Sequence of chain 1.A:
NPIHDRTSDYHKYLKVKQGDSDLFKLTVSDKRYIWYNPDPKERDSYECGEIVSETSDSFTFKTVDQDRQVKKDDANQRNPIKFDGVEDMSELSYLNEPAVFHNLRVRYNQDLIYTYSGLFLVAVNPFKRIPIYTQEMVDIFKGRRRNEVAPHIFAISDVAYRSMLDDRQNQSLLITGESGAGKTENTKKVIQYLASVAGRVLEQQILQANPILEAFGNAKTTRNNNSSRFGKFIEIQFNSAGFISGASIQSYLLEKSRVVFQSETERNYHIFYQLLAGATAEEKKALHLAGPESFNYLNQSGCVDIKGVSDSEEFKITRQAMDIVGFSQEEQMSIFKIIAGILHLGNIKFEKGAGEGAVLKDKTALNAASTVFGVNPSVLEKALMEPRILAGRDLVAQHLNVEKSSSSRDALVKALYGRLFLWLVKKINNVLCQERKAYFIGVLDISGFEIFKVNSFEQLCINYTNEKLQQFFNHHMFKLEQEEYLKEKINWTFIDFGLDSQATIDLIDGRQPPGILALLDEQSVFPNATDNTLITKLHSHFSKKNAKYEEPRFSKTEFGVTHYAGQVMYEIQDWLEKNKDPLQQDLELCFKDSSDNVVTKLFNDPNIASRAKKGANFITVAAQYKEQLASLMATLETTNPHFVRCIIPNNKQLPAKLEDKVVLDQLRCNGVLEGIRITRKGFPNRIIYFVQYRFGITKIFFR

Binding-site contacts:
Ligand atom O2 contacts residue SER456 of chain 1.A at 3.1 Å (h-bond).
Ligand atom C1 contacts residue LEU262 of chain 1.A at 2.8 Å (hydrophobic).
Ligand atom C5 contacts residue TYR261 of chain 1.A at 3.5 Å (hydrophobic).
Ligand atom C8 contacts residue TYR261 of chain 1.A at 3.7 Å (hydrophobic).
Ligand atom C2 contacts residue ILE471 of chain 1.A at 3.9 Å (hydrophobic).
Ligand atom C9 contacts residue TYR261 of chain 1.A at 3.7 Å (hydrophobic).
Ligand atom C3 contacts residue GLY240 of chain 1.A at 3.6 Å.
Ligand atom O1 contacts residue TYR261 of chain 1.A at 3.1 Å.
Ligand atom C13 contacts residue LEU262 of chain 1.A at 3.7 Å (hydrophobic).
Ligand atom C3 contacts residue LEU262 of chain 1.A at 3.1 Å (hydrophobic).
Ligand atom C17 contacts residue LEU263 of chain 1.A at 3.7 Å (hydrophobic).
Ligand atom C7 contacts residue THR474 of chain 1.A at 3.6 Å.
Ligand atom O2 contacts residue ILE455 of chain 1.A at 3.8 Å.
Ligand atom C18 contacts residue LEU638 of chain 1.A at 3.3 Å (hydrophobic).
Ligand atom C1 contacts residue ARG238 of chain 1.A at 3.7 Å.
Ligand atom C16 contacts residue GLU467 of chain 1.A at 3.6 Å.
Ligand atom C14 contacts residue CYS470 of chain 1.A at 3.7 Å (hydrophobic).
Ligand atom O1 contacts residue GLY240 of chain 1.A at 3.0 Å (h-bond).
Ligand atom C9 contacts residue TYR634 of chain 1.A at 3.1 Å (hydrophobic).
Ligand atom C10 contacts residue TYR634 of chain 1.A at 3.8 Å (hydrophobic).
Ligand atom C16 contacts residue LEU263 of chain 1.A at 3.8 Å (hydrophobic).
Ligand atom C6 contacts residue TYR261 of chain 1.A at 3.6 Å (hydrophobic).
Ligand atom C12 contacts residue LEU262 of chain 1.A at 3.3 Å (hydrophobic).
Ligand atom C2 contacts residue SER456 of chain 1.A at 3.2 Å.
Ligand atom O1 contacts residue PHE239 of chain 1.A at 3.5 Å.
Ligand atom C13 contacts residue CYS470 of chain 1.A at 3.5 Å (hydrophobic).
Ligand atom C11 contacts residue LEU262 of chain 1.A at 3.2 Å (hydrophobic).
Ligand atom N2 contacts residue LEU262 of chain 1.A at 3.8 Å.
Ligand atom C6 contacts residue THR474 of chain 1.A at 3.6 Å.
Ligand atom C17 contacts residue LEU262 of chain 1.A at 3.5 Å (hydrophobic).
Ligand atom C8 contacts residue TYR634 of chain 1.A at 3.7 Å (hydrophobic).
Ligand atom C7 contacts residue TYR261 of chain 1.A at 3.5 Å (hydrophobic).
Ligand atom C2 contacts residue PHE239 of chain 1.A at 3.8 Å (hydrophobic).
Ligand atom C4 contacts residue GLY240 of chain 1.A at 3.6 Å.
Ligand atom C18 contacts residue GLN637 of chain 1.A at 3.7 Å.
Ligand atom C2 contacts residue LEU262 of chain 1.A at 3.4 Å (hydrophobic).
Ligand atom C10 contacts residue TYR261 of chain 1.A at 3.6 Å (hydrophobic).
Ligand atom O2 contacts residue GLY240 of chain 1.A at 3.5 Å.
Ligand atom N1 contacts residue LEU262 of chain 1.A at 2.9 Å (h-bond).
Ligand atom O1 contacts residue LEU262 of chain 1.A at 2.4 Å (h-bond).

The small molecule below binds the protein below.
Small molecule (SMILES): Cc1ccc2c(c1)N=C1N(c3ccccc3)CC[C@@]1(O)C2=O